Binding-site contacts:
Ligand atom CBB contacts residue ILE204 of chain 1.B at 3.8 Å (hydrophobic).
Ligand atom CAZ contacts residue GLN203 of chain 1.B at 3.5 Å.
Ligand atom CAS contacts residue GLN203 of chain 1.B at 3.7 Å.
Ligand atom OAL contacts residue ALA308 of chain 1.B at 3.8 Å.
Ligand atom SAU contacts residue GLY206 of chain 1.B at 3.8 Å.
Ligand atom CAR contacts residue LEU256 of chain 1.B at 3.5 Å (hydrophobic).
Ligand atom OAL contacts residue CYS309 of chain 1.B at 2.9 Å (h-bond).
Ligand atom NAX contacts residue GLN203 of chain 1.B at 2.8 Å (h-bond).
Ligand atom CAY contacts residue PHE259 of chain 1.B at 3.5 Å (hydrophobic).
Ligand atom CAR contacts residue GLN203 of chain 1.B at 3.5 Å.
Ligand atom SAI contacts residue ALA308 of chain 1.B at 3.8 Å.
Ligand atom CBA contacts residue ILE204 of chain 1.B at 3.6 Å (hydrophobic).
Ligand atom SBD contacts residue LEU103 of chain 1.B at 3.6 Å.
Ligand atom CAH contacts residue VAL295 of chain 1.B at 3.7 Å (hydrophobic).
Ligand atom CBC contacts residue PHE151 of chain 1.B at 3.8 Å (hydrophobic).
Ligand atom OAJ contacts residue ALA308 of chain 1.B at 2.8 Å (h-bond).
Ligand atom CAH contacts residue TRP257 of chain 1.B at 3.8 Å (hydrophobic).
Ligand atom SAU contacts residue GLN203 of chain 1.B at 3.5 Å (h-bond).
Ligand atom CBB contacts residue LEU103 of chain 1.B at 3.4 Å (hydrophobic).
Ligand atom CAE contacts residue LEU256 of chain 1.B at 3.2 Å (hydrophobic).
Ligand atom NAN contacts residue PHE107 of chain 1.B at 3.6 Å.
Ligand atom OAJ contacts residue PRO307 of chain 1.B at 3.2 Å.
Ligand atom CAG contacts residue TRP257 of chain 1.B at 3.8 Å (hydrophobic).
Ligand atom CAZ contacts residue PHE259 of chain 1.B at 3.6 Å (hydrophobic).
Ligand atom CBA contacts residue PHE259 of chain 1.B at 3.8 Å (hydrophobic).
Ligand atom CBA contacts residue GLY206 of chain 1.B at 3.7 Å.
Ligand atom NAQ contacts residue LEU256 of chain 1.B at 3.6 Å.
Ligand atom CAG contacts residue LEU256 of chain 1.B at 3.2 Å (hydrophobic).
Ligand atom SBD contacts residue CYS309 of chain 1.B at 3.6 Å.
Ligand atom CAH contacts residue LEU256 of chain 1.B at 3.3 Å (hydrophobic).
Ligand atom CBC contacts residue LEU103 of chain 1.B at 3.6 Å (hydrophobic).
Ligand atom CAS contacts residue LEU256 of chain 1.B at 3.8 Å (hydrophobic).
Ligand atom CBC contacts residue CYS309 of chain 1.B at 3.7 Å (hydrophobic).
Ligand atom CAY contacts residue GLN203 of chain 1.B at 3.2 Å.
Ligand atom CAV contacts residue PHE254 of chain 1.B at 3.6 Å (hydrophobic).
Ligand atom CAD contacts residue LEU256 of chain 1.B at 3.3 Å (hydrophobic).
Ligand atom CAC contacts residue LEU256 of chain 1.B at 3.8 Å (hydrophobic).
Ligand atom SAU contacts residue VAL106 of chain 1.B at 3.7 Å.
Ligand atom CAT contacts residue PHE107 of chain 1.B at 3.7 Å (hydrophobic).
Ligand atom CBA contacts residue GLN203 of chain 1.B at 2.9 Å.

A small-molecule ligand and the protein it binds are described below.
Small molecule (SMILES): CCc1ccc(S(=O)(=O)c2nnn3c2nc(NCc2cccs2)c2sccc23)cc1

Sequence of chain 1.B:
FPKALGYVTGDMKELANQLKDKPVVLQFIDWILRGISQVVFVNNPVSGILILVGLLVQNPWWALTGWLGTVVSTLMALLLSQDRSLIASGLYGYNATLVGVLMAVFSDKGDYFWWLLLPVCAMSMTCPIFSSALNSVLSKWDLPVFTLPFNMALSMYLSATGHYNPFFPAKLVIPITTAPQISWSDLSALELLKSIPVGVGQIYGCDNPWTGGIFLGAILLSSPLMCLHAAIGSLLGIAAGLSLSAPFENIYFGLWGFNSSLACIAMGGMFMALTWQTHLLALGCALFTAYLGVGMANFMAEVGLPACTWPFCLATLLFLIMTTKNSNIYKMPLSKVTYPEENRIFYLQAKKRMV